Binding-site contacts:
Ligand atom C4 contacts residue ASN117 of chain 1.A at 3.6 Å.
Ligand atom N4 contacts residue MET141 of chain 1.A at 3.5 Å (h-bond).
Ligand atom N5 contacts residue CYS139 of chain 1.A at 4.1 Å.
Ligand atom N1 contacts residue ILE119 of chain 1.A at 3.5 Å.
Ligand atom N5 contacts residue LEU217 of chain 1.A at 3.6 Å.
Ligand atom C4 contacts residue ASP187 of chain 1.A at 3.2 Å.
Ligand atom C2 contacts residue PHE192 of chain 1.A at 3.8 Å (hydrophobic).
Ligand atom C2 contacts residue ARG257 of chain 1.A at 3.7 Å.
Ligand atom O1 contacts residue LYS223 of chain 1.A at 2.8 Å (salt-bridge).
Ligand atom C2 contacts residue LYS223 of chain 1.A at 4.0 Å.
Ligand atom N3 contacts residue PHE192 of chain 1.A at 3.4 Å.
Ligand atom C5 contacts residue ARG257 of chain 1.A at 3.4 Å.
Ligand atom C3 contacts residue PHE192 of chain 1.A at 4.0 Å (hydrophobic).
Ligand atom O1 contacts residue GLY219 of chain 1.A at 3.4 Å (h-bond).
Ligand atom O2 contacts residue ARG257 of chain 1.A at 3.2 Å (salt-bridge).
Ligand atom O2 contacts residue LYS223 of chain 1.A at 3.9 Å.
Ligand atom N2 contacts residue ILE119 of chain 1.A at 3.8 Å.
Ligand atom C3 contacts residue ASP187 of chain 1.A at 3.7 Å.
Ligand atom N3 contacts residue LYS223 of chain 1.A at 3.1 Å (salt-bridge).
Ligand atom N4 contacts residue ASP187 of chain 1.A at 2.6 Å (salt-bridge).
Ligand atom C4 contacts residue MET141 of chain 1.A at 4.0 Å (hydrophobic).
Ligand atom N3 contacts residue ARG257 of chain 1.A at 3.5 Å (salt-bridge).
Ligand atom C3 contacts residue MET141 of chain 1.A at 3.8 Å (hydrophobic).
Ligand atom C3 contacts residue LYS223 of chain 1.A at 3.7 Å.
Ligand atom O1 contacts residue PHE192 of chain 1.A at 3.8 Å.
Ligand atom O1 contacts residue MET141 of chain 1.A at 4.0 Å.
Ligand atom C1 contacts residue ARG257 of chain 1.A at 3.6 Å.
Ligand atom C1 contacts residue ILE119 of chain 1.A at 3.6 Å (hydrophobic).
Ligand atom C5 contacts residue ILE119 of chain 1.A at 3.7 Å (hydrophobic).
Ligand atom O2 contacts residue PHE192 of chain 1.A at 3.5 Å.
Ligand atom N2 contacts residue ARG257 of chain 1.A at 3.2 Å.
Ligand atom N1 contacts residue ASN117 of chain 1.A at 3.1 Å (h-bond).
Ligand atom N5 contacts residue ASN117 of chain 1.A at 2.8 Å (h-bond).
Ligand atom C4 contacts residue ILE119 of chain 1.A at 4.0 Å (hydrophobic).
Ligand atom C5 contacts residue ASN117 of chain 1.A at 3.5 Å.
Ligand atom C5 contacts residue ASP98 of chain 1.A at 3.5 Å.
Ligand atom C5 contacts residue THR64 of chain 1.A at 4.0 Å.
Ligand atom N1 contacts residue ARG257 of chain 1.A at 3.8 Å.
Ligand atom O1 contacts residue ASP187 of chain 1.A at 3.9 Å.
Ligand atom N5 contacts residue ASP187 of chain 1.A at 2.9 Å (salt-bridge).

Sequence of chain 1.A:
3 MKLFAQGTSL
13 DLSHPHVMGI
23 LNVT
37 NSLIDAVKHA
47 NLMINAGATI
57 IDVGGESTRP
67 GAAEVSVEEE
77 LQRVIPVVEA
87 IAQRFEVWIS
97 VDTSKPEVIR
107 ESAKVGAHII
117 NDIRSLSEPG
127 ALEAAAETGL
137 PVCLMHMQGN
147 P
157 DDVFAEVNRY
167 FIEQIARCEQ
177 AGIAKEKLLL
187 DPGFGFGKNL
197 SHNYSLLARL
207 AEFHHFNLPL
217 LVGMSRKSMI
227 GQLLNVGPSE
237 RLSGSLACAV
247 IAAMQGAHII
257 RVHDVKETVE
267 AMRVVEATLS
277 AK

A small-molecule ligand and the protein it binds are described below.
Small molecule (SMILES): CNc1nc(N)[nH]c(=O)c1N=O